This small molecule binds to this protein.
Small molecule (SMILES): Nc1ccn([C@H]2C[C@H](O[P](=O)(O)OC[C@H]3O[C@@H](n4cnc5c(N)ncnc54)C[C@@H]3O[P](=O)(O)OC[C@H]3O[C@@H](n4cnc5c(N)ncnc54)C[C@@H]3O[P](=O)(O)OC[C@H]3O[C@@H](n4ccc(N)nc4=O)C[C@@H]3O[P](=O)(O)OC[C@H]3O[C@@H](n4ccc(N)nc4=O)C[C@@H]3O[P](=O)(O)OC[C@H]3O[C@@H](n4cnc5c(N)ncnc54)C[C@@H]3O)[C@@H](COP(=O)=O)O2)c(=O)n1

Binding-site contacts:
Ligand atom O5' contacts residue ARG120 of chain 7.Q at 3.3 Å.
Ligand atom N3 contacts residue TYR211 of chain 7.S at 3.6 Å.
Ligand atom C6 contacts residue PHE164 of chain 7.S at 3.5 Å (hydrophobic).
Ligand atom C2 contacts residue PHE164 of chain 7.S at 3.5 Å (hydrophobic).
Ligand atom C3' contacts residue TYR211 of chain 7.S at 3.2 Å (hydrophobic).
Ligand atom C4' contacts residue VAL125 of chain 7.Q at 3.6 Å (hydrophobic).
Ligand atom OP1 contacts residue ASP121 of chain 7.Q at 2.9 Å (salt-bridge).
Ligand atom C6 contacts residue ASP25 of chain 7.S at 3.4 Å.
Ligand atom OP2 contacts residue LYS128 of chain 7.Q at 3.0 Å (salt-bridge).
Ligand atom N4 contacts residue SER75 of chain 7.S at 3.3 Å (h-bond).
Ligand atom C5 contacts residue ASP25 of chain 7.S at 3.4 Å.
Ligand atom N7 contacts residue PHE164 of chain 7.S at 3.6 Å.
Ligand atom O4' contacts residue VAL125 of chain 7.Q at 3.7 Å.
Ligand atom N3 contacts residue ARG88 of chain 7.Q at 3.4 Å (salt-bridge).
Ligand atom C2' contacts residue CYS34 of chain 7.S at 3.6 Å (hydrophobic).
Ligand atom O2 contacts residue TYR211 of chain 7.S at 3.0 Å.
Ligand atom N3 contacts residue PHE164 of chain 7.S at 3.6 Å.
Ligand atom OP1 contacts residue ARG127 of chain 7.Q at 3.5 Å.
Ligand atom C2 contacts residue TYR211 of chain 7.S at 3.6 Å (hydrophobic).
Ligand atom OP1 contacts residue ARG120 of chain 7.Q at 2.8 Å (salt-bridge).
Ligand atom OP1 contacts residue ARG2 of chain 7.S at 3.1 Å.
Ligand atom C4' contacts residue ARG90 of chain 7.Q at 3.7 Å.
Ligand atom C6 contacts residue CYS34 of chain 7.S at 3.5 Å (hydrophobic).
Ligand atom O3' contacts residue ARG127 of chain 7.Q at 3.4 Å.
Ligand atom C5' contacts residue ARG120 of chain 7.Q at 3.7 Å.
Ligand atom OP2 contacts residue TYR77 of chain 7.S at 2.6 Å (h-bond).
Ligand atom C4 contacts residue PHE164 of chain 7.S at 3.5 Å (hydrophobic).
Ligand atom O3' contacts residue TYR211 of chain 7.S at 3.1 Å (h-bond).
Ligand atom O3' contacts residue ASP121 of chain 7.Q at 3.4 Å (salt-bridge).
Ligand atom C2' contacts residue TYR211 of chain 7.S at 3.0 Å (hydrophobic).
Ligand atom OP2 contacts residue ARG209 of chain 7.S at 3.0 Å (salt-bridge).
Ligand atom OP1 contacts residue LYS128 of chain 7.Q at 2.8 Å (salt-bridge).
Ligand atom C5 contacts residue CYS34 of chain 7.S at 3.6 Å (hydrophobic).
Ligand atom C5' contacts residue LYS128 of chain 7.Q at 3.6 Å.
Ligand atom N1 contacts residue PHE164 of chain 7.S at 3.6 Å.
Ligand atom C5 contacts residue TYR213 of chain 7.S at 3.7 Å (hydrophobic).
Ligand atom N6 contacts residue PHE164 of chain 7.S at 3.5 Å.
Ligand atom OP2 contacts residue TYR211 of chain 7.S at 3.1 Å (h-bond).
Ligand atom OP2 contacts residue ARG2 of chain 7.S at 3.2 Å (salt-bridge).
Ligand atom C5 contacts residue PHE164 of chain 7.S at 3.4 Å (hydrophobic).

Sequence of chain 7.S:
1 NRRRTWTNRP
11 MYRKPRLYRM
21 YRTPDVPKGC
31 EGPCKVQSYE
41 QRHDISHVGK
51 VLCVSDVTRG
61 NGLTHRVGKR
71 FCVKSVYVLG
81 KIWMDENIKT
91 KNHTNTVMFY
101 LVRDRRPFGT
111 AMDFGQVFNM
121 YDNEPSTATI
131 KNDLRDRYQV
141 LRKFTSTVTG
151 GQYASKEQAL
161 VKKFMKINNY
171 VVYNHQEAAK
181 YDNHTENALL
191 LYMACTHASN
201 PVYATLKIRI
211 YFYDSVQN

Sequence of chain 7.Q:
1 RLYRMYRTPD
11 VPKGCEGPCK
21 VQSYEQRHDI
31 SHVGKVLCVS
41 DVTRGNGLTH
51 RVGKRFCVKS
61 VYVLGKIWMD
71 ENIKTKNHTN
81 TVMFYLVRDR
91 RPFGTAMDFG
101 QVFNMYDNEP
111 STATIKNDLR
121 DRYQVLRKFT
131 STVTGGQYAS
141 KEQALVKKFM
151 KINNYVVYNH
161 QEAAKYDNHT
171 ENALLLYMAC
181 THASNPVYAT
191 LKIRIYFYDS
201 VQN